Sequence of chain 1.J:
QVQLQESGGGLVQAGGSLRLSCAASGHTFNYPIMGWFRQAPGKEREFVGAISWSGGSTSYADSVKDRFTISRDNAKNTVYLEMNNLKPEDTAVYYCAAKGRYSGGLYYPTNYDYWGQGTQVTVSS

Sequence of chain 1.E:
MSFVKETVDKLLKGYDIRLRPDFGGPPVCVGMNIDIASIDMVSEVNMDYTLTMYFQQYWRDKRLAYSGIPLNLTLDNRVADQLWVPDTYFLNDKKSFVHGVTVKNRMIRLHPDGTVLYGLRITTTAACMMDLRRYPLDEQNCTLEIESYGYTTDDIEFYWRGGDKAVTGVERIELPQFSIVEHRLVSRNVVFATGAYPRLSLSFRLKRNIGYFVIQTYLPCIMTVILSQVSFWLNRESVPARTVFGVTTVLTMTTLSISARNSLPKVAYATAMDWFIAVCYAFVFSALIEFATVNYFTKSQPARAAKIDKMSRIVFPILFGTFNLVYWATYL

This protein binds this small molecule.
Small molecule (SMILES): CC(=O)N[C@H]1[C@H](O[C@H]2[C@H](O)[C@@H](NC(C)=O)CO[C@@H]2CO)O[C@H](CO)[C@@H](O[C@@H]2O[C@H](CO[C@H]3O[C@H](CO)[C@@H](O)[C@H](O[C@H]4O[C@H](CO)[C@@H](O)[C@H](O)[C@@H]4O[C@H]4O[C@H](CO)[C@@H](O)[C@H](O)[C@@H]4O)[C@@H]3O)[C@@H](O)[C@H](O[C@H]3O[C@H](CO)[C@@H](O)[C@H](O)[C@@H]3O)[C@@H]2O)[C@@H]1O

Binding-site contacts:
Ligand atom C7 contacts residue ASN152 of chain 1.E at 3.3 Å.
Ligand atom C8 contacts residue ARG199 of chain 1.E at 4.0 Å.
Ligand atom O7 contacts residue ARG199 of chain 1.E at 3.9 Å.
Ligand atom C3 contacts residue SER214 of chain 1.E at 3.9 Å.
Ligand atom C6 contacts residue SER198 of chain 1.E at 3.7 Å.
Ligand atom N2 contacts residue ASP113 of chain 1.J at 3.1 Å (salt-bridge).
Ligand atom O3 contacts residue ARG199 of chain 1.E at 3.5 Å.
Ligand atom O7 contacts residue ASN152 of chain 1.E at 3.1 Å (h-bond).
Ligand atom C8 contacts residue ASP113 of chain 1.J at 3.2 Å.
Ligand atom O7 contacts residue SER212 of chain 1.E at 4.0 Å.
Ligand atom O3 contacts residue ARG195 of chain 1.E at 3.3 Å (salt-bridge).
Ligand atom C1 contacts residue TYR31 of chain 1.J at 3.9 Å (hydrophobic).
Ligand atom C8 contacts residue ARG195 of chain 1.E at 4.1 Å.
Ligand atom O6 contacts residue ASP113 of chain 1.J at 3.0 Å (salt-bridge).
Ligand atom O4 contacts residue TYR112 of chain 1.J at 4.0 Å.
Ligand atom C8 contacts residue SER103 of chain 1.J at 4.0 Å.
Ligand atom C7 contacts residue ARG195 of chain 1.E at 3.7 Å.
Ligand atom C2 contacts residue ARG195 of chain 1.E at 4.0 Å.
Ligand atom O6 contacts residue ASN30 of chain 1.J at 3.2 Å (h-bond).
Ligand atom O6 contacts residue ARG199 of chain 1.E at 3.5 Å (salt-bridge).
Ligand atom C3 contacts residue ASN152 of chain 1.E at 3.9 Å.
Ligand atom N2 contacts residue ASN152 of chain 1.E at 3.1 Å (h-bond).
Ligand atom O3 contacts residue VAL197 of chain 1.E at 3.9 Å.
Ligand atom C6 contacts residue TYR31 of chain 1.J at 3.7 Å (hydrophobic).
Ligand atom C1 contacts residue ASN152 of chain 1.E at 1.4 Å.
Ligand atom O5 contacts residue VAL197 of chain 1.E at 4.0 Å.
Ligand atom O4 contacts residue THR110 of chain 1.J at 3.2 Å (h-bond).
Ligand atom C6 contacts residue ARG199 of chain 1.E at 3.8 Å.
Ligand atom C2 contacts residue ASN152 of chain 1.E at 2.6 Å.
Ligand atom C5 contacts residue ASN152 of chain 1.E at 3.6 Å.
Ligand atom C8 contacts residue ARG216 of chain 1.E at 4.0 Å.
Ligand atom C7 contacts residue ASP113 of chain 1.J at 3.7 Å.
Ligand atom C6 contacts residue ASP113 of chain 1.J at 3.5 Å.
Ligand atom C7 contacts residue ARG199 of chain 1.E at 4.0 Å.
Ligand atom O6 contacts residue ARG195 of chain 1.E at 3.6 Å.
Ligand atom N2 contacts residue SER214 of chain 1.E at 3.6 Å.
Ligand atom O7 contacts residue ARG195 of chain 1.E at 3.8 Å.
Ligand atom C1 contacts residue SER198 of chain 1.E at 4.0 Å.
Ligand atom O5 contacts residue ASN152 of chain 1.E at 2.3 Å (h-bond).
Ligand atom N2 contacts residue ARG195 of chain 1.E at 3.8 Å.